This small molecule binds to this protein.
Small molecule (SMILES): Cc1cn([C@H]2C[C@H](O[P](=O)(O)OC[C@H]3O[C@@H](n4cnc5c(N)ncnc54)C[C@@H]3O)[C@@H](CO[P](=O)(O)O[C@H]3C[C@H](n4cnc5c(=O)nc(N)[nH]c54)O[C@@H]3CO[P](=O)(O)O[C@H]3C[C@H](n4cnc5c(N)ncnc54)O[C@@H]3CO[P](=O)(O)O[C@H]3C[C@H](n4ccc(N)nc4=O)O[C@@H]3CO)O2)c(=O)[nH]c1=O

Binding-site contacts:
Ligand atom O5' contacts residue GLY95 of chain 1.A at 3.4 Å (h-bond).
Ligand atom P contacts residue GLY95 of chain 1.A at 3.6 Å.
Ligand atom OP1 contacts residue LYS97 of chain 1.A at 3.4 Å.
Ligand atom C3' contacts residue DOC1 of chain 1.H at 2.6 Å.
Ligand atom N3 contacts residue DOC1 of chain 1.H at 3.9 Å.
Ligand atom OP1 contacts residue TRP92 of chain 1.A at 3.9 Å.
Ligand atom O3' contacts residue LYS97 of chain 1.A at 3.8 Å.
Ligand atom C6 contacts residue DOC1 of chain 1.H at 3.5 Å.
Ligand atom OP1 contacts residue LYS97 of chain 1.A at 3.7 Å.
Ligand atom N6 contacts residue DOC1 of chain 1.H at 3.7 Å.
Ligand atom N9 contacts residue DOC1 of chain 1.H at 3.9 Å.
Ligand atom OP1 contacts residue GLY95 of chain 1.A at 2.9 Å (h-bond).
Ligand atom OP1 contacts residue MG1 of chain 1.F at 2.6 Å.
Ligand atom C4' contacts residue GLY93 of chain 1.A at 3.5 Å.
Ligand atom O3' contacts residue GLY93 of chain 1.A at 3.5 Å.
Ligand atom C3' contacts residue LYS97 of chain 1.A at 3.9 Å.
Ligand atom OP1 contacts residue ALA94 of chain 1.A at 3.5 Å (h-bond).
Ligand atom OP1 contacts residue GLY93 of chain 1.A at 2.9 Å (h-bond).
Ligand atom C2 contacts residue DOC1 of chain 1.H at 3.5 Å.
Ligand atom C2' contacts residue DOC1 of chain 1.H at 3.0 Å.
Ligand atom P contacts residue LYS97 of chain 1.A at 3.8 Å.
Ligand atom OP2 contacts residue LYS97 of chain 1.A at 3.1 Å (salt-bridge).
Ligand atom OP1 contacts residue ILE91 of chain 1.A at 3.8 Å.
Ligand atom C5 contacts residue DOC1 of chain 1.H at 3.6 Å.
Ligand atom OP2 contacts residue THR96 of chain 1.A at 3.5 Å (h-bond).
Ligand atom O3' contacts residue DOC1 of chain 1.H at 1.6 Å.
Ligand atom OP1 contacts residue THR98 of chain 1.A at 2.6 Å (h-bond).
Ligand atom OP2 contacts residue MG1 of chain 1.F at 3.7 Å.
Ligand atom O5' contacts residue LYS97 of chain 1.A at 3.7 Å.
Ligand atom P contacts residue MG1 of chain 1.F at 3.6 Å.
Ligand atom C5' contacts residue GLY95 of chain 1.A at 3.6 Å.
Ligand atom C5' contacts residue TRP92 of chain 1.A at 3.9 Å (hydrophobic).
Ligand atom OP2 contacts residue GLY95 of chain 1.A at 3.6 Å.
Ligand atom O3' contacts residue TRP92 of chain 1.A at 3.5 Å.
Ligand atom C4 contacts residue DOC1 of chain 1.H at 3.6 Å.
Ligand atom OP2 contacts residue LYS97 of chain 1.A at 3.9 Å.
Ligand atom C5' contacts residue GLY93 of chain 1.A at 3.2 Å.
Ligand atom C4' contacts residue TRP92 of chain 1.A at 3.8 Å (hydrophobic).
Ligand atom N1 contacts residue DOC1 of chain 1.H at 3.6 Å.
Ligand atom P contacts residue THR98 of chain 1.A at 3.9 Å.

Sequence of chain 1.A:
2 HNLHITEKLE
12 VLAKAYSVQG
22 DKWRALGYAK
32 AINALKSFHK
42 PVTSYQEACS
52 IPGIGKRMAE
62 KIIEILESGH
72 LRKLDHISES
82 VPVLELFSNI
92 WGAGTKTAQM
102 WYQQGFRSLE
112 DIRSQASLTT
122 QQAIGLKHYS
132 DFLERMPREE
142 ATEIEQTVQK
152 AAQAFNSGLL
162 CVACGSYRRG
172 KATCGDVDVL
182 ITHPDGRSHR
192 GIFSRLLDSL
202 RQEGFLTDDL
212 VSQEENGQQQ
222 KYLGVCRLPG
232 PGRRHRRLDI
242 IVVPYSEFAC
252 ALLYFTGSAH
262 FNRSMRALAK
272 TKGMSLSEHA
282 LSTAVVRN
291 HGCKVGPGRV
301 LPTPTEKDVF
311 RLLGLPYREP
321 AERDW